A small-molecule ligand and the protein it binds are described below.
Small molecule (SMILES): CC(=O)N[C@H]1[C@H](O[C@H]2[C@H](O)[C@@H](NC(C)=O)CO[C@@H]2CO)O[C@H](CO)[C@@H](O)[C@@H]1O

Sequence of chain 1.B:
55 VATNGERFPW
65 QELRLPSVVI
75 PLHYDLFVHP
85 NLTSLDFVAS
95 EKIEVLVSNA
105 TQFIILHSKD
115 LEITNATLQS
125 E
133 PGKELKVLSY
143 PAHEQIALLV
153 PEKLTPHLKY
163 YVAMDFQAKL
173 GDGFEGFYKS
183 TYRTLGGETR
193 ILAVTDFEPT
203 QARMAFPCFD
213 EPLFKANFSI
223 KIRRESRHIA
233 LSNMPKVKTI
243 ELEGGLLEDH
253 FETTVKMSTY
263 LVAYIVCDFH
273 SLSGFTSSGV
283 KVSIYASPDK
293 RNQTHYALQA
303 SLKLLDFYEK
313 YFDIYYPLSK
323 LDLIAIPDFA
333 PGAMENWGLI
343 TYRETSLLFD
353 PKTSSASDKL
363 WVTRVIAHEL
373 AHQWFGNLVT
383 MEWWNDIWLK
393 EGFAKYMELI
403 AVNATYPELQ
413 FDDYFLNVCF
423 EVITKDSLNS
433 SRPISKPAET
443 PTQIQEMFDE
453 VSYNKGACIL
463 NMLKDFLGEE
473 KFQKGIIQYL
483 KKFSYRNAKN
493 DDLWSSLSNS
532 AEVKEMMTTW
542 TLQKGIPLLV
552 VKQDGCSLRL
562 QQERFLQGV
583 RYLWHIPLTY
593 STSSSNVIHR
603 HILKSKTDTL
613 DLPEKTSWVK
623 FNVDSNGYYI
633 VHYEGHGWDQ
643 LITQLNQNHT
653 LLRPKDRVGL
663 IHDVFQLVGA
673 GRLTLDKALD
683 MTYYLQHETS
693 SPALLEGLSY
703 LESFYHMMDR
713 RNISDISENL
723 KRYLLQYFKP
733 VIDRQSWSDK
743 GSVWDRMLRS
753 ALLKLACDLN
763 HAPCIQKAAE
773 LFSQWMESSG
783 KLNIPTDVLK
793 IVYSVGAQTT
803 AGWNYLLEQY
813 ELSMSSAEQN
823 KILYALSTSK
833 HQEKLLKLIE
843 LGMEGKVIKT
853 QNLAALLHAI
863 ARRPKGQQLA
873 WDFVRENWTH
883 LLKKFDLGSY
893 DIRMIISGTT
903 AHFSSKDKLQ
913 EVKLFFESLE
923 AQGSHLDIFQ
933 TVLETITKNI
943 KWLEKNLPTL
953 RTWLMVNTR

Binding-site contacts:
Ligand atom O6 contacts residue TYR487 of chain 1.B at 3.9 Å.
Ligand atom C8 contacts residue TYR487 of chain 1.B at 3.8 Å (hydrophobic).
Ligand atom C6 contacts residue VAL257 of chain 1.B at 4.4 Å (hydrophobic).
Ligand atom O7 contacts residue ASN219 of chain 1.B at 4.3 Å.
Ligand atom O6 contacts residue VAL257 of chain 1.B at 3.0 Å.
Ligand atom N2 contacts residue ASN219 of chain 1.B at 2.8 Å (h-bond).
Ligand atom C2 contacts residue ASN219 of chain 1.B at 2.3 Å.
Ligand atom C6 contacts residue LYS258 of chain 1.B at 3.6 Å.
Ligand atom C5 contacts residue LYS258 of chain 1.B at 3.8 Å.
Ligand atom C1 contacts residue THR256 of chain 1.B at 4.0 Å.
Ligand atom C7 contacts residue ASN219 of chain 1.B at 3.5 Å.
Ligand atom O5 contacts residue ASN219 of chain 1.B at 2.4 Å (h-bond).
Ligand atom C8 contacts residue ASN219 of chain 1.B at 3.9 Å.
Ligand atom C8 contacts residue HIS77 of chain 1.B at 3.6 Å.
Ligand atom C5 contacts residue ASN219 of chain 1.B at 3.6 Å.
Ligand atom C4 contacts residue ASN219 of chain 1.B at 4.1 Å.
Ligand atom C7 contacts residue THR255 of chain 1.B at 4.4 Å.
Ligand atom O5 contacts residue LYS258 of chain 1.B at 3.4 Å (salt-bridge).
Ligand atom O5 contacts residue THR256 of chain 1.B at 4.0 Å.
Ligand atom C3 contacts residue ASN219 of chain 1.B at 3.7 Å.
Ligand atom O5 contacts residue VAL257 of chain 1.B at 3.7 Å.
Ligand atom C8 contacts residue THR255 of chain 1.B at 4.0 Å.
Ligand atom C1 contacts residue LYS258 of chain 1.B at 3.7 Å.
Ligand atom C1 contacts residue ASN219 of chain 1.B at 1.4 Å.
Ligand atom O6 contacts residue LYS258 of chain 1.B at 3.3 Å (salt-bridge).